Sequence of chain 2.J:
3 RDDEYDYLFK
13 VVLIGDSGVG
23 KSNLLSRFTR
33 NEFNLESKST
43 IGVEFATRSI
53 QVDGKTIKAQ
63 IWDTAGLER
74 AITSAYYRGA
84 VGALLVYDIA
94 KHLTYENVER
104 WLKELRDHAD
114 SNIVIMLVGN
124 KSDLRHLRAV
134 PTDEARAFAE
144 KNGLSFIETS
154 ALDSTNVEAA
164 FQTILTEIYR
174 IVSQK

Sequence of chain 2.K:
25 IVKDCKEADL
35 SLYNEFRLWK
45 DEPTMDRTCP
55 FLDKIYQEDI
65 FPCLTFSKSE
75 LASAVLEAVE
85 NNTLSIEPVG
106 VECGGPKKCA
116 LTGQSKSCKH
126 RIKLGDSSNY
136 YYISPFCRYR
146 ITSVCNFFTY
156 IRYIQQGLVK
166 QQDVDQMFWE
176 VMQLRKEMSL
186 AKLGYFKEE

The small molecule below binds the protein below.
Small molecule (SMILES): Nc1nc2c(ncn2[C@@H]2O[C@H](CO[P](=O)(O)O[P](=O)(O)NP(=O)(O)O)[C@@H](O)[C@H]2O)c(=O)[nH]1

Binding-site contacts:
Ligand atom O2G contacts residue GLY68 of chain 2.J at 2.8 Å (h-bond).
Ligand atom O2B contacts residue SER24 of chain 2.J at 2.6 Å (h-bond).
Ligand atom O2' contacts residue ASN36 of chain 2.J at 2.9 Å (h-bond).
Ligand atom O1A contacts residue GLY22 of chain 2.J at 3.1 Å.
Ligand atom N3B contacts residue GLY20 of chain 2.J at 3.2 Å (h-bond).
Ligand atom O6 contacts residue LYS124 of chain 2.J at 3.3 Å (salt-bridge).
Ligand atom O3' contacts residue LEU37 of chain 2.J at 2.7 Å (h-bond).
Ligand atom N2 contacts residue ASP126 of chain 2.J at 3.2 Å (salt-bridge).
Ligand atom N1 contacts residue LEU155 of chain 2.J at 3.4 Å.
Ligand atom O1G contacts residue SER41 of chain 2.J at 2.6 Å (h-bond).
Ligand atom N1 contacts residue LYS124 of chain 2.J at 3.4 Å.
Ligand atom N2 contacts residue LEU155 of chain 2.J at 3.1 Å.
Ligand atom C5 contacts residue LYS124 of chain 2.J at 3.4 Å.
Ligand atom O1B contacts residue GLY22 of chain 2.J at 3.2 Å (h-bond).
Ligand atom N1 contacts residue ASP126 of chain 2.J at 2.7 Å (salt-bridge).
Ligand atom O2' contacts residue LEU37 of chain 2.J at 3.0 Å (h-bond).
Ligand atom N7 contacts residue ASN123 of chain 2.J at 2.8 Å (h-bond).
Ligand atom C2 contacts residue ASP126 of chain 2.J at 3.4 Å.
Ligand atom O2B contacts residue MG1 of chain 2.T at 2.6 Å.
Ligand atom O2A contacts residue SER39 of chain 2.J at 3.4 Å (h-bond).
Ligand atom O3G contacts residue THR42 of chain 2.J at 2.2 Å (h-bond).
Ligand atom C2 contacts residue LEU155 of chain 2.J at 3.5 Å (hydrophobic).
Ligand atom O1G contacts residue SER19 of chain 2.J at 3.1 Å (h-bond).
Ligand atom O1A contacts residue SER24 of chain 2.J at 3.5 Å (h-bond).
Ligand atom C8 contacts residue GLY22 of chain 2.J at 3.4 Å.
Ligand atom O6 contacts residue LEU155 of chain 2.J at 3.3 Å (h-bond).
Ligand atom O1A contacts residue ASN25 of chain 2.J at 2.7 Å (h-bond).
Ligand atom O1B contacts residue LYS23 of chain 2.J at 2.9 Å (salt-bridge).
Ligand atom C5 contacts residue ASN123 of chain 2.J at 3.4 Å.
Ligand atom O6 contacts residue ALA154 of chain 2.J at 3.0 Å (h-bond).
Ligand atom O1B contacts residue VAL21 of chain 2.J at 3.5 Å (h-bond).
Ligand atom O2G contacts residue LYS23 of chain 2.J at 2.8 Å (salt-bridge).
Ligand atom O2G contacts residue MG1 of chain 2.T at 3.5 Å.
Ligand atom C6 contacts residue LYS124 of chain 2.J at 3.2 Å.
Ligand atom PG contacts residue MG1 of chain 2.T at 3.1 Å.
Ligand atom O3G contacts residue SER24 of chain 2.J at 3.3 Å (h-bond).
Ligand atom O4' contacts residue LYS124 of chain 2.J at 3.4 Å (salt-bridge).
Ligand atom O3G contacts residue MG1 of chain 2.T at 2.0 Å.
Ligand atom O6 contacts residue ASN123 of chain 2.J at 3.2 Å (h-bond).
Ligand atom O3A contacts residue GLY22 of chain 2.J at 2.9 Å (h-bond).